Binding-site contacts:
Ligand atom C2 contacts residue THR30 of chain 1.B at 4.2 Å.
Ligand atom C2 contacts residue LYS31 of chain 1.B at 3.4 Å.
Ligand atom C5 contacts residue THR30 of chain 1.B at 3.0 Å.
Ligand atom C4 contacts residue PC1 of chain 1.O at 4.1 Å.
Ligand atom O2 contacts residue TYR33 of chain 1.A at 4.4 Å.
Ligand atom C3 contacts residue TRP32 of chain 1.A at 3.4 Å (hydrophobic).
Ligand atom C1 contacts residue THR30 of chain 1.B at 3.9 Å.
Ligand atom N1 contacts residue THR30 of chain 1.B at 4.2 Å.
Ligand atom C1 contacts residue TYR33 of chain 1.A at 4.2 Å (hydrophobic).
Ligand atom C4 contacts residue THR30 of chain 1.B at 4.5 Å.
Ligand atom N1 contacts residue TYR32 of chain 1.B at 4.5 Å.
Ligand atom P1 contacts residue LYS31 of chain 1.B at 3.6 Å.
Ligand atom C1 contacts residue LYS31 of chain 1.B at 4.2 Å.
Ligand atom O1 contacts residue LYS31 of chain 1.B at 3.5 Å (salt-bridge).
Ligand atom O3 contacts residue LYS31 of chain 1.B at 2.5 Å (salt-bridge).
Ligand atom N1 contacts residue TYR112 of chain 1.C at 4.3 Å.
Ligand atom C4 contacts residue TYR112 of chain 1.C at 3.0 Å (hydrophobic).
Ligand atom C4 contacts residue TYR32 of chain 1.B at 4.3 Å (hydrophobic).
Ligand atom C4 contacts residue LYS31 of chain 1.B at 4.2 Å.
Ligand atom C3 contacts residue PC1 of chain 1.O at 4.0 Å.
Ligand atom O2 contacts residue TRP32 of chain 1.A at 4.4 Å.
Ligand atom C5 contacts residue TYR32 of chain 1.B at 3.7 Å (hydrophobic).

Sequence of chain 1.A:
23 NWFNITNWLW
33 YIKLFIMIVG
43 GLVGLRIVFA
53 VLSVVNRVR

Sequence of chain 1.C:
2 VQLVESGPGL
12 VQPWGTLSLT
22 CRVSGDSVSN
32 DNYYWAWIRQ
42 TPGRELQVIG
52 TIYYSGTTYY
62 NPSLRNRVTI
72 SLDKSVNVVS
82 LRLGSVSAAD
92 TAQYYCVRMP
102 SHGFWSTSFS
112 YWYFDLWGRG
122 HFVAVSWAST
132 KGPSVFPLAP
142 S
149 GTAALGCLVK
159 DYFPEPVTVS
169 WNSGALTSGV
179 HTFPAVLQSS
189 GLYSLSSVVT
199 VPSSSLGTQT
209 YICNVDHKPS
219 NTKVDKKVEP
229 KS

This small molecule binds to this protein.
Small molecule (SMILES): C[N+](C)(C)CCOP(=O)(O)O

Sequence of chain 1.B:
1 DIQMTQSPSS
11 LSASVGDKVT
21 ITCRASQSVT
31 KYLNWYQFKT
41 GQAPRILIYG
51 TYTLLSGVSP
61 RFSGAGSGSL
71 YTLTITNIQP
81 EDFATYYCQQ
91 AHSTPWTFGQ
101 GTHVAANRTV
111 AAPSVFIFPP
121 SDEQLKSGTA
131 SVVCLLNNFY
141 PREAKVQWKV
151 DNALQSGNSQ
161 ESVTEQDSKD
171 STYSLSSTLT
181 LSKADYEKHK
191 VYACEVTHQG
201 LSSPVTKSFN